Binding-site contacts:
Ligand atom BR2 contacts residue PHE143 of chain 1.A at 3.5 Å.
Ligand atom C12 contacts residue PHE143 of chain 1.A at 3.5 Å (hydrophobic).
Ligand atom O07 contacts residue THR102 of chain 1.B at 4.0 Å.
Ligand atom O07 contacts residue PRO98 of chain 1.A at 3.7 Å.
Ligand atom C12 contacts residue GLN122 of chain 1.A at 3.3 Å.
Ligand atom C09 contacts residue LEU89 of chain 1.A at 3.5 Å (hydrophobic).
Ligand atom O07 contacts residue LEU101 of chain 1.B at 3.5 Å (h-bond).
Ligand atom O01 contacts residue PRO98 of chain 1.A at 3.7 Å.
Ligand atom BR1 contacts residue LEU55 of chain 1.A at 3.7 Å.
Ligand atom BR2 contacts residue PHE53 of chain 1.A at 3.8 Å.
Ligand atom BR2 contacts residue ILE120 of chain 1.A at 3.9 Å.
Ligand atom BR1 contacts residue PHE143 of chain 1.A at 3.5 Å.
Ligand atom C02 contacts residue GLN122 of chain 1.A at 4.0 Å.
Ligand atom N14 contacts residue ALA91 of chain 1.A at 3.7 Å.
Ligand atom O01 contacts residue LEU101 of chain 1.B at 4.0 Å.
Ligand atom C10 contacts residue PHE143 of chain 1.A at 3.6 Å (hydrophobic).
Ligand atom O01 contacts residue ALA91 of chain 1.A at 3.8 Å.
Ligand atom N03 contacts residue ALA90 of chain 1.A at 3.9 Å.
Ligand atom C04 contacts residue ALA90 of chain 1.A at 4.0 Å (hydrophobic).
Ligand atom N03 contacts residue LEU89 of chain 1.A at 2.7 Å (h-bond).
Ligand atom BR1 contacts residue PHE32 of chain 1.A at 3.5 Å.
Ligand atom C08 contacts residue GLN122 of chain 1.A at 3.6 Å.
Ligand atom BR2 contacts residue GLN122 of chain 1.A at 3.6 Å.
Ligand atom C04 contacts residue LEU101 of chain 1.B at 4.0 Å (hydrophobic).
Ligand atom C02 contacts residue PRO98 of chain 1.A at 4.1 Å (hydrophobic).
Ligand atom C08 contacts residue ALA91 of chain 1.A at 3.7 Å (hydrophobic).
Ligand atom C06 contacts residue LEU101 of chain 1.B at 3.1 Å (hydrophobic).
Ligand atom O07 contacts residue LYS97 of chain 1.A at 3.6 Å (salt-bridge).
Ligand atom C06 contacts residue PRO98 of chain 1.A at 3.4 Å (hydrophobic).
Ligand atom N03 contacts residue ALA91 of chain 1.A at 4.1 Å.
Ligand atom C02 contacts residue ALA91 of chain 1.A at 3.8 Å (hydrophobic).
Ligand atom C05 contacts residue PRO103 of chain 1.B at 4.0 Å (hydrophobic).
Ligand atom C08 contacts residue LEU89 of chain 1.A at 4.1 Å (hydrophobic).
Ligand atom C04 contacts residue LEU89 of chain 1.A at 3.2 Å (hydrophobic).
Ligand atom O07 contacts residue VAL100 of chain 1.B at 3.8 Å.
Ligand atom C05 contacts residue LEU101 of chain 1.B at 3.9 Å (hydrophobic).
Ligand atom C02 contacts residue LEU89 of chain 1.A at 3.8 Å (hydrophobic).
Ligand atom N14 contacts residue GLN122 of chain 1.A at 2.5 Å (h-bond).
Ligand atom C04 contacts residue PRO103 of chain 1.B at 3.9 Å (hydrophobic).
Ligand atom O01 contacts residue GLN122 of chain 1.A at 3.0 Å (h-bond).

Sequence of chain 1.A:
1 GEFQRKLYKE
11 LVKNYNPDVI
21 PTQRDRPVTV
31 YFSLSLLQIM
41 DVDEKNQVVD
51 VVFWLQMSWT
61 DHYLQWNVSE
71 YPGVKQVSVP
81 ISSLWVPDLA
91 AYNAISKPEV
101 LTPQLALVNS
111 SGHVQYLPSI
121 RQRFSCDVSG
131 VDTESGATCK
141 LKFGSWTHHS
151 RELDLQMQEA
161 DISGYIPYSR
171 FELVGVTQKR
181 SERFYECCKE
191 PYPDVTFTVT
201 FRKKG

A protein and the small-molecule ligand that binds it are described below.
Small molecule (SMILES): O=C(NCCCO)c1cc(Br)c(Br)[nH]1

Sequence of chain 1.B:
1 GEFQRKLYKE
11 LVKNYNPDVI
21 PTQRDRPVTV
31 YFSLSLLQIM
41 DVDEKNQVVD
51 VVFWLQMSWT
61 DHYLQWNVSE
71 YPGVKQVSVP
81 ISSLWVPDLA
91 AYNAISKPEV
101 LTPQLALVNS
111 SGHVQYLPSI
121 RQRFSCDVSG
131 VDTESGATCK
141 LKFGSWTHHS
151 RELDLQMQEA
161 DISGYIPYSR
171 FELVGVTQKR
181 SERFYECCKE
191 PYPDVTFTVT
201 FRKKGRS